Sequence of chain 43.E:
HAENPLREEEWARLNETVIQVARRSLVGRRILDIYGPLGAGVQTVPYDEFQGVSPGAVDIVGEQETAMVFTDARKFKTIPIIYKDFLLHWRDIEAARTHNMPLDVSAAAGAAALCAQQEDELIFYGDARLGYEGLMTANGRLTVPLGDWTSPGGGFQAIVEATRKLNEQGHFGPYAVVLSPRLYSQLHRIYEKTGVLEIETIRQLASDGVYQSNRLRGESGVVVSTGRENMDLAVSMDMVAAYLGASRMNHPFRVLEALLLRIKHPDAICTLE

Binding-site contacts:
Ligand atom OG1 contacts residue MET259 of chain 43.E at 2.6 Å (h-bond).
Ligand atom CA contacts residue ASP258 of chain 43.E at 3.6 Å.
Ligand atom OG1 contacts residue ASP258 of chain 43.E at 3.3 Å.
Ligand atom O contacts residue ILE39 of chain 43.E at 3.7 Å.
Ligand atom NH2 contacts residue ASP228 of chain 43.E at 2.7 Å (salt-bridge).
Ligand atom O contacts residue ARG43 of chain 43.E at 2.8 Å (salt-bridge).
Ligand atom CG contacts residue PRO57 of chain 43.E at 3.7 Å (hydrophobic).
Ligand atom N contacts residue ASP258 of chain 43.E at 3.2 Å (salt-bridge).
Ligand atom CB contacts residue ASP258 of chain 43.E at 3.5 Å.
Ligand atom CG2 contacts residue MET259 of chain 43.E at 3.7 Å (hydrophobic).
Ligand atom C contacts residue ARG43 of chain 43.E at 3.7 Å.
Ligand atom O contacts residue ARG50 of chain 43.E at 3.4 Å.
Ligand atom N contacts residue ASP258 of chain 43.E at 2.8 Å (salt-bridge).
Ligand atom CB contacts residue MET259 of chain 43.E at 3.6 Å (hydrophobic).
Ligand atom CD contacts residue ARG50 of chain 43.E at 3.3 Å.
Ligand atom N contacts residue ARG49 of chain 43.E at 3.5 Å (salt-bridge).
Ligand atom CA contacts residue ASP258 of chain 43.E at 3.7 Å.
Ligand atom N contacts residue ASP258 of chain 43.E at 3.2 Å (salt-bridge).
Ligand atom CB contacts residue ARG49 of chain 43.E at 3.5 Å.
Ligand atom N contacts residue ARG49 of chain 43.E at 3.7 Å.
Ligand atom N contacts residue ARG49 of chain 43.E at 3.6 Å (salt-bridge).
Ligand atom C contacts residue ASP258 of chain 43.E at 3.7 Å.
Ligand atom CD contacts residue LEU52 of chain 43.E at 3.3 Å (hydrophobic).
Ligand atom CZ contacts residue THR246 of chain 43.E at 3.3 Å.
Ligand atom NE contacts residue ARG50 of chain 43.E at 3.1 Å (salt-bridge).
Ligand atom CG2 contacts residue ASP258 of chain 43.E at 3.5 Å.
Ligand atom NH1 contacts residue THR246 of chain 43.E at 3.2 Å (h-bond).
Ligand atom NH1 contacts residue ASP53 of chain 43.E at 3.0 Å (salt-bridge).
Ligand atom C contacts residue ARG49 of chain 43.E at 3.6 Å.
Ligand atom CD2 contacts residue ARG50 of chain 43.E at 3.6 Å.
Ligand atom O contacts residue ARG49 of chain 43.E at 3.1 Å (salt-bridge).
Ligand atom CA contacts residue ASP258 of chain 43.E at 3.7 Å.
Ligand atom N contacts residue PRO57 of chain 43.E at 3.5 Å.
Ligand atom NH2 contacts residue THR246 of chain 43.E at 3.0 Å (h-bond).
Ligand atom CG2 contacts residue ALA42 of chain 43.E at 3.8 Å (hydrophobic).
Ligand atom O contacts residue ARG43 of chain 43.E at 2.8 Å (salt-bridge).
Ligand atom CB contacts residue ASP258 of chain 43.E at 3.7 Å.
Ligand atom CB contacts residue ARG49 of chain 43.E at 3.7 Å.
Ligand atom CD2 contacts residue ASP258 of chain 43.E at 3.4 Å.
Ligand atom CD2 contacts residue ARG43 of chain 43.E at 3.6 Å.

The protein below binds the small molecule below.
Small molecule (SMILES): CC(C)C[C@H](NC(=O)CN)C(=O)N[C@H](C(=O)N[C@H](C(=O)NCC(=O)N[C@@H](CO)C(=O)N[C@@H](CC(C)C)C(=O)N[C@@H](CCCN=C(N)N)C(=O)NCC=O)C(C)C)[C@@H](C)O